Sequence of chain 1.B:
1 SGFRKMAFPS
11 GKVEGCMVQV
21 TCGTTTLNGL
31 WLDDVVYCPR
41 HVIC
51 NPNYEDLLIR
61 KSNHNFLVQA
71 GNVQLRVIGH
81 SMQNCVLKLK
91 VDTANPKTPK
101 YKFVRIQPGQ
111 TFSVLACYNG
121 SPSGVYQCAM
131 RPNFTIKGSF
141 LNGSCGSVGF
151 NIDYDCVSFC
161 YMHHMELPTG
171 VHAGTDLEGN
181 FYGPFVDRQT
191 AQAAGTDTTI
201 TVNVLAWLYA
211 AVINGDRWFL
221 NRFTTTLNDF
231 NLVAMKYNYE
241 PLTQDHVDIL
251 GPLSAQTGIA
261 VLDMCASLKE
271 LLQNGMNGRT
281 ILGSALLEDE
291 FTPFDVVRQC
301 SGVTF

Sequence of chain 1.A:
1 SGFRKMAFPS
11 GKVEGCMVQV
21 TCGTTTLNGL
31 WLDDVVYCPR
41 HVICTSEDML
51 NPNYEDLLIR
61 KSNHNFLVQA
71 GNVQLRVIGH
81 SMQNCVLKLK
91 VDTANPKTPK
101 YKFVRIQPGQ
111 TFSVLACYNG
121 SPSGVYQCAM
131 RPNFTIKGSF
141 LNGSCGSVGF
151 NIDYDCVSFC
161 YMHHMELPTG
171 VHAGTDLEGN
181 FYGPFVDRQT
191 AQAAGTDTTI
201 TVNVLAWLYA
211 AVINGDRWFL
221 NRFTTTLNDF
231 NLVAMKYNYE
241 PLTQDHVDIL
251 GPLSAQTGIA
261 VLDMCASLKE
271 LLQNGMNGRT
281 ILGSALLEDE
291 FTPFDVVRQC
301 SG

This protein binds this small molecule.
Small molecule (SMILES): C[C@@H]1CCN(S(=O)(=O)N2Cc3ccc(Cl)cc3[C@H](C(=O)Nc3cncc4ccccc34)C2)C1

Binding-site contacts:
Ligand atom CL contacts residue HIS164 of chain 1.A at 3.7 Å.
Ligand atom C3 contacts residue GLN189 of chain 1.A at 3.6 Å.
Ligand atom O1 contacts residue ASN142 of chain 1.A at 3.5 Å (h-bond).
Ligand atom C18 contacts residue MET165 of chain 1.A at 3.7 Å (hydrophobic).
Ligand atom C9 contacts residue GLU166 of chain 1.A at 3.8 Å.
Ligand atom C15 contacts residue ASN142 of chain 1.A at 3.7 Å.
Ligand atom C19 contacts residue MET165 of chain 1.A at 3.6 Å (hydrophobic).
Ligand atom N3 contacts residue SER144 of chain 1.A at 3.5 Å (h-bond).
Ligand atom C12 contacts residue GLU166 of chain 1.A at 3.4 Å.
Ligand atom C11 contacts residue GLU166 of chain 1.A at 3.6 Å.
Ligand atom C12 contacts residue PHE140 of chain 1.A at 3.6 Å (hydrophobic).
Ligand atom C10 contacts residue GLU166 of chain 1.A at 3.4 Å.
Ligand atom C12 contacts residue ASN142 of chain 1.A at 3.7 Å.
Ligand atom N3 contacts residue GLU166 of chain 1.A at 3.8 Å.
Ligand atom N3 contacts residue PHE140 of chain 1.A at 3.8 Å.
Ligand atom CL contacts residue HIS41 of chain 1.A at 3.5 Å.
Ligand atom C11 contacts residue ASN142 of chain 1.A at 3.9 Å.
Ligand atom C12 contacts residue LEU141 of chain 1.A at 3.7 Å (hydrophobic).
Ligand atom C10 contacts residue PHE140 of chain 1.A at 3.5 Å (hydrophobic).
Ligand atom O2 contacts residue GLU166 of chain 1.A at 3.1 Å (salt-bridge).
Ligand atom C20 contacts residue MET49 of chain 1.A at 3.4 Å (hydrophobic).
Ligand atom C contacts residue GLU166 of chain 1.A at 3.7 Å.
Ligand atom C18 contacts residue HIS41 of chain 1.A at 3.9 Å.
Ligand atom C13 contacts residue ASN142 of chain 1.A at 3.7 Å.
Ligand atom O2 contacts residue MET165 of chain 1.A at 3.5 Å.
Ligand atom C10 contacts residue LEU141 of chain 1.A at 3.7 Å (hydrophobic).
Ligand atom C11 contacts residue LEU141 of chain 1.A at 3.7 Å (hydrophobic).
Ligand atom C9 contacts residue HIS163 of chain 1.A at 3.2 Å.
Ligand atom C9 contacts residue CYS145 of chain 1.A at 3.8 Å (hydrophobic).
Ligand atom CL contacts residue MET165 of chain 1.A at 3.7 Å.
Ligand atom C21 contacts residue MET49 of chain 1.A at 3.9 Å (hydrophobic).
Ligand atom C18 contacts residue HIS164 of chain 1.A at 3.3 Å.
Ligand atom CL contacts residue ASP187 of chain 1.A at 3.5 Å.
Ligand atom C19 contacts residue HIS164 of chain 1.A at 3.9 Å.
Ligand atom C23 contacts residue GLN189 of chain 1.A at 3.6 Å.
Ligand atom C19 contacts residue MET49 of chain 1.A at 3.6 Å (hydrophobic).
Ligand atom C14 contacts residue ASN142 of chain 1.A at 3.6 Å.
Ligand atom C10 contacts residue HIS163 of chain 1.A at 3.8 Å.
Ligand atom N2 contacts residue CYS145 of chain 1.A at 3.8 Å.
Ligand atom N3 contacts residue HIS163 of chain 1.A at 2.7 Å (h-bond).